Binding-site contacts:
Ligand atom O5 contacts residue ASN104 of chain 1.B at 2.3 Å (h-bond).
Ligand atom N2 contacts residue ASN104 of chain 1.B at 2.9 Å (h-bond).
Ligand atom C1 contacts residue ASN104 of chain 1.B at 1.4 Å.
Ligand atom O7 contacts residue ASN104 of chain 1.B at 4.3 Å.
Ligand atom O7 contacts residue LEU103 of chain 1.B at 4.3 Å.
Ligand atom C8 contacts residue ASN104 of chain 1.B at 3.4 Å.
Ligand atom C2 contacts residue ASN104 of chain 1.B at 2.5 Å.
Ligand atom C5 contacts residue ASN104 of chain 1.B at 3.6 Å.
Ligand atom C4 contacts residue ASN104 of chain 1.B at 4.2 Å.
Ligand atom C1 contacts residue HIS143 of chain 1.B at 4.2 Å.
Ligand atom C3 contacts residue ASN104 of chain 1.B at 3.8 Å.
Ligand atom C5 contacts residue HIS143 of chain 1.B at 4.1 Å.
Ligand atom C7 contacts residue ASN104 of chain 1.B at 3.4 Å.
Ligand atom C6 contacts residue HIS143 of chain 1.B at 3.9 Å.
Ligand atom O5 contacts residue HIS143 of chain 1.B at 3.4 Å.

The small molecule below binds the protein below.
Small molecule (SMILES): CC(=O)N[C@H]1[C@H](O[C@H]2[C@H](O)[C@@H](NC(C)=O)CO[C@@H]2CO)O[C@H](CO)[C@@H](O[C@@H]2O[C@H](CO[C@H]3O[C@H](CO)[C@@H](O)[C@H](O)[C@@H]3O)[C@@H](O)[C@H](O[C@H]3O[C@H](CO)[C@@H](O)[C@H](O)[C@@H]3O)[C@@H]2O)[C@@H]1O

Sequence of chain 1.B:
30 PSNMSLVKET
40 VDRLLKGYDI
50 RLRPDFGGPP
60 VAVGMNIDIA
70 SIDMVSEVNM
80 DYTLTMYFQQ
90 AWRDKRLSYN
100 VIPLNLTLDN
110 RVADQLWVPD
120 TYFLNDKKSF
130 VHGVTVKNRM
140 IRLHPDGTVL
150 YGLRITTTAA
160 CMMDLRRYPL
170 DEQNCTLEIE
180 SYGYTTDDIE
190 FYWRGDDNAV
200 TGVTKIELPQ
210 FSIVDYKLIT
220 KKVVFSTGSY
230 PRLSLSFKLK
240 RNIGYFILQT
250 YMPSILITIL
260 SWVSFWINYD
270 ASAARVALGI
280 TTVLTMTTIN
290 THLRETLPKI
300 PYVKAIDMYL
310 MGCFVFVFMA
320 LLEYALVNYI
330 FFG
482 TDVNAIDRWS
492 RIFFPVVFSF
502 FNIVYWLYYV